Sequence of chain 2.A:
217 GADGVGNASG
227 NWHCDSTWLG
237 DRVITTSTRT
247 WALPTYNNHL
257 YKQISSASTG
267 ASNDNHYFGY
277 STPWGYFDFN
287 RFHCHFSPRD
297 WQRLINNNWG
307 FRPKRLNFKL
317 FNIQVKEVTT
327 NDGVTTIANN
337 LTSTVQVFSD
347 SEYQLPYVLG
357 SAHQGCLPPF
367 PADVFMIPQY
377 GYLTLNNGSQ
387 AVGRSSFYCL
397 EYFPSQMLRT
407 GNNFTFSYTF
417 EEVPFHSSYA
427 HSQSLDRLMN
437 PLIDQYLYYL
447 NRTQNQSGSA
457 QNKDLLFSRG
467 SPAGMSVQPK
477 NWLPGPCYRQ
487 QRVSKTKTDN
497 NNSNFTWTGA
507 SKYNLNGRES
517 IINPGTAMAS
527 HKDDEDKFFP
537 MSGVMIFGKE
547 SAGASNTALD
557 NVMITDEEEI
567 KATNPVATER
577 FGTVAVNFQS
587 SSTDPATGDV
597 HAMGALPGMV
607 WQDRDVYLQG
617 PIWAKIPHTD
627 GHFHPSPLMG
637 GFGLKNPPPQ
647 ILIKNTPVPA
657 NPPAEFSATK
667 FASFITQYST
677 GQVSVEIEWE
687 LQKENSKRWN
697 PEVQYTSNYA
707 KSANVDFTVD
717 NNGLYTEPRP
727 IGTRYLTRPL

Binding-site contacts:
Ligand atom C8 contacts residue HIS630 of chain 2.A at 3.3 Å.
Ligand atom N7 contacts residue HIS630 of chain 2.A at 3.7 Å.
Ligand atom C6 contacts residue SER632 of chain 2.A at 4.0 Å.
Ligand atom N6 contacts residue GLY639 of chain 2.A at 3.5 Å (h-bond).
Ligand atom N6 contacts residue PHE638 of chain 2.A at 3.7 Å.
Ligand atom N6 contacts residue PRO633 of chain 2.A at 4.4 Å.
Ligand atom N9 contacts residue PRO631 of chain 2.A at 3.8 Å.
Ligand atom C4 contacts residue PRO631 of chain 2.A at 4.2 Å (hydrophobic).
Ligand atom N1 contacts residue GLY639 of chain 2.A at 3.0 Å (h-bond).
Ligand atom C2 contacts residue ILE622 of chain 2.A at 4.3 Å (hydrophobic).
Ligand atom N1 contacts residue PRO631 of chain 2.A at 4.2 Å.
Ligand atom C5 contacts residue PRO420 of chain 2.A at 4.5 Å (hydrophobic).
Ligand atom N7 contacts residue ASP609 of chain 2.A at 4.0 Å.
Ligand atom N6 contacts residue GLY637 of chain 2.A at 3.4 Å (h-bond).
Ligand atom N9 contacts residue HIS630 of chain 2.A at 4.4 Å.
Ligand atom N6 contacts residue SER632 of chain 2.A at 3.6 Å.
Ligand atom N1 contacts residue PHE638 of chain 2.A at 4.1 Å.
Ligand atom N7 contacts residue SER632 of chain 2.A at 3.7 Å.
Ligand atom C5 contacts residue SER632 of chain 2.A at 3.9 Å.
Ligand atom N3 contacts residue GLY639 of chain 2.A at 4.2 Å.
Ligand atom C2 contacts residue PRO631 of chain 2.A at 4.2 Å (hydrophobic).
Ligand atom C6 contacts residue PRO631 of chain 2.A at 4.3 Å (hydrophobic).
Ligand atom C2 contacts residue GLY639 of chain 2.A at 2.9 Å.
Ligand atom C6 contacts residue GLY639 of chain 2.A at 3.7 Å.
Ligand atom N3 contacts residue PRO631 of chain 2.A at 4.1 Å.
Ligand atom C5 contacts residue PRO631 of chain 2.A at 4.4 Å (hydrophobic).

This protein binds this small molecule.
Small molecule (SMILES): Nc1ncnc2[nH]cnc12